The small molecule below binds the protein below.
Small molecule (SMILES): Nc1ncnc2c1ncn2[C@H]1C[C@H](O)[C@@H](COP(=O)(O)O)O1

Binding-site contacts:
Ligand atom N7 contacts residue HIS630 of chain 3.D at 3.6 Å.
Ligand atom N6 contacts residue GLY637 of chain 3.D at 4.0 Å.
Ligand atom N6 contacts residue VAL418 of chain 3.D at 3.8 Å.
Ligand atom N6 contacts residue PRO633 of chain 3.D at 4.2 Å.
Ligand atom O2P contacts residue PRO631 of chain 3.D at 3.8 Å.
Ligand atom C5 contacts residue SER632 of chain 3.D at 4.4 Å.
Ligand atom C2 contacts residue PRO419 of chain 3.D at 4.2 Å (hydrophobic).
Ligand atom O4' contacts residue HIS630 of chain 3.D at 4.2 Å.
Ligand atom N3 contacts residue PRO419 of chain 3.D at 4.2 Å.
Ligand atom C5 contacts residue PRO419 of chain 3.D at 4.2 Å (hydrophobic).
Ligand atom N9 contacts residue HIS630 of chain 3.D at 3.8 Å.
Ligand atom O2P contacts residue PHE629 of chain 3.D at 3.4 Å (h-bond).
Ligand atom N6 contacts residue PRO631 of chain 3.D at 3.8 Å.
Ligand atom N1 contacts residue VAL418 of chain 3.D at 3.8 Å.
Ligand atom C2 contacts residue PRO631 of chain 3.D at 4.3 Å (hydrophobic).
Ligand atom P contacts residue PHE629 of chain 3.D at 4.4 Å.
Ligand atom N9 contacts residue PRO419 of chain 3.D at 4.2 Å.
Ligand atom O5' contacts residue PHE629 of chain 3.D at 3.9 Å.
Ligand atom N6 contacts residue SER632 of chain 3.D at 4.0 Å.
Ligand atom O5' contacts residue PRO631 of chain 3.D at 4.0 Å.
Ligand atom N6 contacts residue PHE638 of chain 3.D at 3.8 Å.
Ligand atom C6 contacts residue VAL418 of chain 3.D at 4.0 Å (hydrophobic).
Ligand atom N1 contacts residue GLY639 of chain 3.D at 3.1 Å (h-bond).
Ligand atom C1' contacts residue HIS630 of chain 3.D at 3.8 Å.
Ligand atom C2 contacts residue GLY639 of chain 3.D at 3.9 Å.
Ligand atom C5 contacts residue PRO631 of chain 3.D at 4.1 Å (hydrophobic).
Ligand atom C6 contacts residue GLY639 of chain 3.D at 3.8 Å.
Ligand atom C6 contacts residue PRO631 of chain 3.D at 3.6 Å (hydrophobic).
Ligand atom N7 contacts residue SER632 of chain 3.D at 3.8 Å.
Ligand atom N1 contacts residue PRO631 of chain 3.D at 3.8 Å.
Ligand atom C8 contacts residue HIS630 of chain 3.D at 3.1 Å.
Ligand atom C6 contacts residue PRO419 of chain 3.D at 4.3 Å (hydrophobic).
Ligand atom O2P contacts residue HIS628 of chain 3.D at 3.8 Å.
Ligand atom C8 contacts residue ASP609 of chain 3.D at 4.4 Å.
Ligand atom O4' contacts residue PRO631 of chain 3.D at 4.1 Å.
Ligand atom N6 contacts residue GLY639 of chain 3.D at 2.9 Å (h-bond).
Ligand atom N7 contacts residue ASP609 of chain 3.D at 4.1 Å.
Ligand atom C4 contacts residue PRO419 of chain 3.D at 4.0 Å (hydrophobic).
Ligand atom N1 contacts residue PRO419 of chain 3.D at 4.2 Å.
Ligand atom C2' contacts residue PRO419 of chain 3.D at 4.0 Å (hydrophobic).

Sequence of chain 3.D:
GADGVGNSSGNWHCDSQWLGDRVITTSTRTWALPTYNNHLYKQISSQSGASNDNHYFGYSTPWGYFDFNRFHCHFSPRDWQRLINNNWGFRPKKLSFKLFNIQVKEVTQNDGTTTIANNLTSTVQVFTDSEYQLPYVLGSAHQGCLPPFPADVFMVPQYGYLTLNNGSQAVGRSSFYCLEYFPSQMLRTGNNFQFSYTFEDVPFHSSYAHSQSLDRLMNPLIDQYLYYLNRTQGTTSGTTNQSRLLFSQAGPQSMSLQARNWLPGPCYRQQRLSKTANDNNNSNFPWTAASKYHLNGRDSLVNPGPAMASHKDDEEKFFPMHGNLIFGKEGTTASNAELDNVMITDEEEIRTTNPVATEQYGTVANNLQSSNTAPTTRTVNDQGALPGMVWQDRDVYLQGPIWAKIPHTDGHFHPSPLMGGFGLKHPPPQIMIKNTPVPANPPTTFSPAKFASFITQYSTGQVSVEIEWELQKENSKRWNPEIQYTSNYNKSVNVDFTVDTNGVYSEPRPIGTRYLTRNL